This protein binds this small molecule.
Small molecule (SMILES): Nc1nc2[nH]cnc2c(=S)[nH]1

Sequence of chain 1.D:
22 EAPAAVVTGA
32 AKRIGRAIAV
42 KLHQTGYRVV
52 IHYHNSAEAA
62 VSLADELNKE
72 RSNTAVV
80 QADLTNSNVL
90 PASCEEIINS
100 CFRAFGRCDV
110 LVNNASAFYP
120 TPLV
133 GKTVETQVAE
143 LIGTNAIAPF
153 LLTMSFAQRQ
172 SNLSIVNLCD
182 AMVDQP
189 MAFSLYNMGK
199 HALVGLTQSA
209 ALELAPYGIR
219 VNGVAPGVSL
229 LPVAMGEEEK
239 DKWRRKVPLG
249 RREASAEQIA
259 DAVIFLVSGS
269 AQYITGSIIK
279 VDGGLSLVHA

Binding-site contacts:
Ligand atom S6 contacts residue LEU229 of chain 1.D at 4.5 Å.
Ligand atom C8 contacts residue ASP181 of chain 1.D at 4.0 Å.
Ligand atom N1 contacts residue NAP1 of chain 1.K at 2.9 Å (h-bond).
Ligand atom S6 contacts residue LEU228 of chain 1.D at 4.0 Å.
Ligand atom S6 contacts residue PHE117 of chain 1.D at 4.2 Å.
Ligand atom N2 contacts residue NAP1 of chain 1.K at 3.2 Å (h-bond).
Ligand atom N7 contacts residue PHE117 of chain 1.D at 3.7 Å.
Ligand atom N2 contacts residue ALA116 of chain 1.D at 4.5 Å.
Ligand atom N7 contacts residue NAP1 of chain 1.K at 3.5 Å.
Ligand atom N3 contacts residue PHE117 of chain 1.D at 3.7 Å.
Ligand atom C6 contacts residue NAP1 of chain 1.K at 3.6 Å.
Ligand atom S6 contacts residue ARG34 of chain 1.D at 3.3 Å (salt-bridge).
Ligand atom N9 contacts residue ASP181 of chain 1.D at 3.5 Å (salt-bridge).
Ligand atom S6 contacts residue PRO230 of chain 1.D at 3.8 Å.
Ligand atom N3 contacts residue NAP1 of chain 1.K at 2.7 Å (h-bond).
Ligand atom C4 contacts residue NAP1 of chain 1.K at 3.6 Å.
Ligand atom C2 contacts residue NAP1 of chain 1.K at 3.3 Å.
Ligand atom C5 contacts residue NAP1 of chain 1.K at 3.7 Å.
Ligand atom N1 contacts residue PHE117 of chain 1.D at 3.8 Å.
Ligand atom S6 contacts residue NAP1 of chain 1.K at 3.7 Å.
Ligand atom C4 contacts residue TYR194 of chain 1.D at 3.2 Å (hydrophobic).
Ligand atom C8 contacts residue TYR194 of chain 1.D at 4.0 Å (hydrophobic).
Ligand atom N3 contacts residue SER115 of chain 1.D at 4.0 Å.
Ligand atom N9 contacts residue TYR194 of chain 1.D at 2.7 Å (h-bond).
Ligand atom N3 contacts residue TYR194 of chain 1.D at 3.2 Å (h-bond).
Ligand atom C8 contacts residue PHE117 of chain 1.D at 3.8 Å (hydrophobic).
Ligand atom N9 contacts residue NAP1 of chain 1.K at 3.4 Å.
Ligand atom N9 contacts residue PHE117 of chain 1.D at 3.7 Å.
Ligand atom C2 contacts residue SER115 of chain 1.D at 3.9 Å.
Ligand atom C2 contacts residue PHE117 of chain 1.D at 3.4 Å (hydrophobic).
Ligand atom N2 contacts residue SER115 of chain 1.D at 2.8 Å (h-bond).
Ligand atom C4 contacts residue PHE117 of chain 1.D at 3.6 Å (hydrophobic).
Ligand atom N2 contacts residue PHE117 of chain 1.D at 3.5 Å.
Ligand atom C6 contacts residue ARG34 of chain 1.D at 4.5 Å.
Ligand atom C5 contacts residue PHE117 of chain 1.D at 3.8 Å (hydrophobic).
Ligand atom C6 contacts residue PHE117 of chain 1.D at 3.6 Å (hydrophobic).
Ligand atom C8 contacts residue NAP1 of chain 1.K at 3.2 Å.